Sequence of chain 1.B:
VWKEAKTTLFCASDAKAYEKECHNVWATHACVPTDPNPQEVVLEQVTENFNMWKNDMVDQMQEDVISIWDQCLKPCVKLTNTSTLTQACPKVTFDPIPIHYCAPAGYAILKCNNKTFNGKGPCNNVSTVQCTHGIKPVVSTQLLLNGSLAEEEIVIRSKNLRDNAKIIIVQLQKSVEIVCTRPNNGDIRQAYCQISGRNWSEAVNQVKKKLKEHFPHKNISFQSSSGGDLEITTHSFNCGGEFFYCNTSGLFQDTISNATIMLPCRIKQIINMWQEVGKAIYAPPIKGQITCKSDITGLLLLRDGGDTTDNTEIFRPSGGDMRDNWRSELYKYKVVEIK

The small molecule below binds the protein below.
Small molecule (SMILES): CC(=O)N[C@@H]1[C@@H](O)[C@H](O)[C@@H](CO)O[C@H]1O

Binding-site contacts:
Ligand atom C2 contacts residue ASN253 of chain 1.B at 2.4 Å.
Ligand atom C5 contacts residue ASN253 of chain 1.B at 3.7 Å.
Ligand atom C8 contacts residue ASN253 of chain 1.B at 4.3 Å.
Ligand atom C6 contacts residue LEU236 of chain 1.B at 4.3 Å (hydrophobic).
Ligand atom O7 contacts residue ASN253 of chain 1.B at 3.1 Å (h-bond).
Ligand atom C7 contacts residue ASN253 of chain 1.B at 3.1 Å.
Ligand atom C1 contacts residue ASN253 of chain 1.B at 1.4 Å.
Ligand atom C7 contacts residue SER255 of chain 1.B at 4.1 Å.
Ligand atom N2 contacts residue ASN253 of chain 1.B at 2.9 Å (h-bond).
Ligand atom O6 contacts residue THR240 of chain 1.B at 3.2 Å.
Ligand atom C2 contacts residue SER255 of chain 1.B at 4.0 Å.
Ligand atom C4 contacts residue ASN253 of chain 1.B at 4.2 Å.
Ligand atom O5 contacts residue SER255 of chain 1.B at 4.4 Å.
Ligand atom C6 contacts residue THR240 of chain 1.B at 4.0 Å.
Ligand atom C3 contacts residue ASN253 of chain 1.B at 3.8 Å.
Ligand atom O5 contacts residue ASN253 of chain 1.B at 2.4 Å (h-bond).
Ligand atom O7 contacts residue SER255 of chain 1.B at 3.0 Å.
Ligand atom O6 contacts residue LEU236 of chain 1.B at 3.6 Å.
Ligand atom C1 contacts residue SER255 of chain 1.B at 4.1 Å.